Sequence of chain 27.A:
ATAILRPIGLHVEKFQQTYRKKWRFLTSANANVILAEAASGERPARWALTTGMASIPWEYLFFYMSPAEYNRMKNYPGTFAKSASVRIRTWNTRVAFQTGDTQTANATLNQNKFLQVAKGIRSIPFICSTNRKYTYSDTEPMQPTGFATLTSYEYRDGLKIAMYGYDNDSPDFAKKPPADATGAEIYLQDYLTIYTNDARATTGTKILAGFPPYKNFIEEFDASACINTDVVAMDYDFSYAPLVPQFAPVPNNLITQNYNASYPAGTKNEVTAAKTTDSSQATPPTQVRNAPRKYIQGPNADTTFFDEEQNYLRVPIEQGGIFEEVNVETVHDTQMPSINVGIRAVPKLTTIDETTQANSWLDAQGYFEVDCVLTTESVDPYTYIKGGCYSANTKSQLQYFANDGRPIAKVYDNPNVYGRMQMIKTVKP

This small molecule binds to this protein.
Small molecule (SMILES): N=c1ccn([C@H]2C[C@H](O[P](=O)(O)OC[C@H]3O[C@@H](n4cnc5c(=O)nc(N)[nH]c54)C[C@@H]3O[P](=O)(O)OC[C@H]3O[C@@H](n4cnc5c(N)ncnc54)C[C@@H]3O)[C@@H](COP(=O)=O)O2)c(=O)[nH]1

Binding-site contacts:
Ligand atom N4 contacts residue PHE487 of chain 27.A at 2.9 Å (h-bond).
Ligand atom N3 contacts residue DG3 of chain 27.C at 3.4 Å.
Ligand atom C2 contacts residue TYR404 of chain 27.A at 3.6 Å (hydrophobic).
Ligand atom C5 contacts residue VAL495 of chain 27.A at 3.0 Å (hydrophobic).
Ligand atom C4 contacts residue DG3 of chain 27.C at 3.5 Å.
Ligand atom N9 contacts residue DG3 of chain 27.C at 3.6 Å.
Ligand atom N1 contacts residue DG3 of chain 27.C at 3.5 Å.
Ligand atom O4' contacts residue SER403 of chain 27.A at 3.3 Å (h-bond).
Ligand atom O3' contacts residue ASP401 of chain 27.A at 3.5 Å.
Ligand atom C2 contacts residue DG3 of chain 27.C at 3.4 Å.
Ligand atom C8 contacts residue DG3 of chain 27.C at 3.6 Å.
Ligand atom N2 contacts residue DG3 of chain 27.C at 3.5 Å (h-bond).
Ligand atom O6 contacts residue DG4 of chain 27.C at 3.5 Å (h-bond).
Ligand atom C6 contacts residue DG3 of chain 27.C at 3.5 Å.
Ligand atom C4 contacts residue PHE487 of chain 27.A at 3.7 Å (hydrophobic).
Ligand atom C4 contacts residue GLU493 of chain 27.A at 3.4 Å.
Ligand atom C4 contacts residue VAL495 of chain 27.A at 3.1 Å (hydrophobic).
Ligand atom N4 contacts residue VAL495 of chain 27.A at 3.1 Å.
Ligand atom N3 contacts residue GLU493 of chain 27.A at 3.5 Å (salt-bridge).
Ligand atom O5' contacts residue SER403 of chain 27.A at 3.1 Å (h-bond).
Ligand atom O6 contacts residue DG3 of chain 27.C at 3.5 Å.
Ligand atom C5' contacts residue PHE402 of chain 27.A at 3.4 Å (hydrophobic).
Ligand atom O3' contacts residue SER403 of chain 27.A at 3.5 Å.
Ligand atom C4' contacts residue ASP401 of chain 27.A at 3.5 Å.
Ligand atom C1' contacts residue DG3 of chain 27.C at 3.7 Å.
Ligand atom O5' contacts residue ASP401 of chain 27.A at 3.7 Å.
Ligand atom N1 contacts residue TYR404 of chain 27.A at 3.6 Å.
Ligand atom OP2 contacts residue HIS496 of chain 27.A at 2.9 Å (h-bond).
Ligand atom C5 contacts residue DG3 of chain 27.C at 3.4 Å.
Ligand atom N4 contacts residue GLU489 of chain 27.A at 3.7 Å.
Ligand atom C5' contacts residue SER403 of chain 27.A at 3.2 Å.
Ligand atom C6 contacts residue VAL495 of chain 27.A at 3.7 Å (hydrophobic).
Ligand atom O3' contacts residue HIS496 of chain 27.A at 3.7 Å.
Ligand atom O4' contacts residue ASP401 of chain 27.A at 3.2 Å (salt-bridge).
Ligand atom O4' contacts residue DG3 of chain 27.C at 3.2 Å (h-bond).
Ligand atom C1' contacts residue SER403 of chain 27.A at 3.2 Å.
Ligand atom C5' contacts residue ASP401 of chain 27.A at 3.5 Å.
Ligand atom N4 contacts residue GLU493 of chain 27.A at 2.6 Å (salt-bridge).
Ligand atom C2' contacts residue THR494 of chain 27.A at 3.3 Å.
Ligand atom C6 contacts residue TYR404 of chain 27.A at 3.6 Å (hydrophobic).